Binding-site contacts:
Ligand atom O4 contacts residue ASP91 of chain 1.C at 2.8 Å (salt-bridge).
Ligand atom C11 contacts residue PRO231 of chain 1.C at 4.0 Å (hydrophobic).
Ligand atom C5 contacts residue PRO274 of chain 1.A at 3.9 Å (hydrophobic).
Ligand atom O6 contacts residue ASP91 of chain 1.C at 3.3 Å.
Ligand atom C5 contacts residue ASN275 of chain 1.A at 3.5 Å.
Ligand atom N5 contacts residue PRO231 of chain 1.C at 2.9 Å (h-bond).
Ligand atom C3 contacts residue ARG95 of chain 1.C at 3.9 Å.
Ligand atom O4 contacts residue PRO231 of chain 1.C at 3.8 Å.
Ligand atom C6 contacts residue PRO231 of chain 1.C at 4.0 Å (hydrophobic).
Ligand atom N5 contacts residue ASN275 of chain 1.A at 3.5 Å (h-bond).
Ligand atom O4 contacts residue ASP232 of chain 1.C at 2.8 Å (salt-bridge).
Ligand atom C11 contacts residue ILE233 of chain 1.C at 3.8 Å (hydrophobic).
Ligand atom O6 contacts residue PRO274 of chain 1.A at 3.7 Å.
Ligand atom C4 contacts residue PRO231 of chain 1.C at 3.4 Å (hydrophobic).
Ligand atom O4 contacts residue ARG95 of chain 1.C at 3.6 Å.
Ligand atom O7 contacts residue SER180 of chain 1.C at 3.7 Å.
Ligand atom C4 contacts residue ASN275 of chain 1.A at 3.8 Å.
Ligand atom O3 contacts residue ASP91 of chain 1.C at 4.0 Å.
Ligand atom C10 contacts residue PRO231 of chain 1.C at 3.9 Å (hydrophobic).
Ligand atom C3 contacts residue PRO274 of chain 1.A at 4.1 Å (hydrophobic).
Ligand atom C1 contacts residue ARG104 of chain 1.C at 3.7 Å.
Ligand atom C11 contacts residue GLY234 of chain 1.C at 3.9 Å.
Ligand atom O10 contacts residue ASN275 of chain 1.A at 2.9 Å (h-bond).
Ligand atom C3 contacts residue ASP232 of chain 1.C at 4.1 Å.
Ligand atom O4 contacts residue ASN275 of chain 1.A at 3.0 Å (h-bond).
Ligand atom C4 contacts residue ASP91 of chain 1.C at 3.3 Å.
Ligand atom C10 contacts residue ASN275 of chain 1.A at 3.2 Å.
Ligand atom O7 contacts residue PRO274 of chain 1.A at 3.4 Å.
Ligand atom C5 contacts residue PRO231 of chain 1.C at 3.6 Å (hydrophobic).
Ligand atom C6 contacts residue ASP91 of chain 1.C at 3.9 Å.
Ligand atom O3 contacts residue GLY282 of chain 1.A at 3.4 Å.
Ligand atom C4 contacts residue ASP232 of chain 1.C at 3.5 Å.
Ligand atom C3 contacts residue ARG104 of chain 1.C at 3.9 Å.
Ligand atom C11 contacts residue ASP232 of chain 1.C at 3.8 Å.
Ligand atom C3 contacts residue PRO274 of chain 1.A at 3.8 Å (hydrophobic).
Ligand atom C4 contacts residue PRO274 of chain 1.A at 4.0 Å (hydrophobic).
Ligand atom C4 contacts residue ARG104 of chain 1.C at 4.0 Å.
Ligand atom O1B contacts residue ARG104 of chain 1.C at 2.8 Å (salt-bridge).
Ligand atom O3 contacts residue PRO274 of chain 1.A at 3.9 Å.
Ligand atom O10 contacts residue ARG270 of chain 1.A at 4.0 Å.

Sequence of chain 1.C:
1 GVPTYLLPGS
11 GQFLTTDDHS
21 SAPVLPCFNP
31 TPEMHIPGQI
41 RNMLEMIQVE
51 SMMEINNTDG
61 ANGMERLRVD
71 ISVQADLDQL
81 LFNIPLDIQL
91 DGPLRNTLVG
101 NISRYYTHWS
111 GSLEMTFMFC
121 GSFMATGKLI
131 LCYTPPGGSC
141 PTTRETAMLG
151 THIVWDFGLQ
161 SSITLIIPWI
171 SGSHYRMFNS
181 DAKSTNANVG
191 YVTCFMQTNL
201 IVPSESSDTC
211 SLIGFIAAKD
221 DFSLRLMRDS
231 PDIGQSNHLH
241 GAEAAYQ

This small molecule binds to this protein.
Small molecule (SMILES): CC(=O)N[C@@H]1[C@@H](O)[C@H](O[C@@H]2O[C@H](CO[C@]3(C(=O)O)C[C@H](O)[C@@H](NC(C)=O)[C@H]([C@H](O)[C@H](O)CO)O3)[C@H](O)[C@H](O)[C@H]2O)[C@@H](CO)O[C@H]1O

Sequence of chain 1.A:
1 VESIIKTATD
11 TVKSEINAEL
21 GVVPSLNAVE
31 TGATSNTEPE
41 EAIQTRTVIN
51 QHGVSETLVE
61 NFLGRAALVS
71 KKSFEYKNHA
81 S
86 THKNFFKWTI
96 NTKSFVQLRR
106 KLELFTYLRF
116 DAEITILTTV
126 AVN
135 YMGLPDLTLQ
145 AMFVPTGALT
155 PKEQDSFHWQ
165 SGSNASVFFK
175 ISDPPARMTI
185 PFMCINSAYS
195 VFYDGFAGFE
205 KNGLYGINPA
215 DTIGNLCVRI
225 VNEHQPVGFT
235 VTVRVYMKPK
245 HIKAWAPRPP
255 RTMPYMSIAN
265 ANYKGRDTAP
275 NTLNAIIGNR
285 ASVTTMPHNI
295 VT